This protein binds this small molecule.
Small molecule (SMILES): CC(=O)N[C@@H]1[C@@H](O)[C@H](O)[C@@H](CO)O[C@H]1O

Binding-site contacts:
Ligand atom C1 contacts residue LEU393 of chain 1.A at 4.5 Å (hydrophobic).
Ligand atom N2 contacts residue LEU393 of chain 1.A at 3.7 Å.
Ligand atom O5 contacts residue ASN402 of chain 1.A at 2.4 Å (h-bond).
Ligand atom C3 contacts residue ASN402 of chain 1.A at 3.8 Å.
Ligand atom C5 contacts residue SER391 of chain 1.A at 3.8 Å.
Ligand atom O5 contacts residue ASN375 of chain 1.A at 4.2 Å.
Ligand atom C7 contacts residue ASN402 of chain 1.A at 3.2 Å.
Ligand atom C1 contacts residue ASN402 of chain 1.A at 1.4 Å.
Ligand atom C4 contacts residue ASN402 of chain 1.A at 4.3 Å.
Ligand atom N2 contacts residue ASN402 of chain 1.A at 2.8 Å (h-bond).
Ligand atom C8 contacts residue ASN402 of chain 1.A at 4.3 Å.
Ligand atom C6 contacts residue SER391 of chain 1.A at 4.0 Å.
Ligand atom O5 contacts residue SER391 of chain 1.A at 4.3 Å.
Ligand atom C8 contacts residue LEU393 of chain 1.A at 3.6 Å (hydrophobic).
Ligand atom C5 contacts residue ASN402 of chain 1.A at 3.7 Å.
Ligand atom O6 contacts residue SER404 of chain 1.A at 3.5 Å (h-bond).
Ligand atom O6 contacts residue ILE389 of chain 1.A at 4.3 Å.
Ligand atom C7 contacts residue LEU393 of chain 1.A at 4.0 Å (hydrophobic).
Ligand atom O5 contacts residue SER404 of chain 1.A at 4.3 Å.
Ligand atom O7 contacts residue ASN402 of chain 1.A at 3.3 Å (h-bond).
Ligand atom C2 contacts residue ASN402 of chain 1.A at 2.5 Å.
Ligand atom O6 contacts residue SER391 of chain 1.A at 3.5 Å.
Ligand atom O4 contacts residue SER391 of chain 1.A at 4.4 Å.

Sequence of chain 1.A:
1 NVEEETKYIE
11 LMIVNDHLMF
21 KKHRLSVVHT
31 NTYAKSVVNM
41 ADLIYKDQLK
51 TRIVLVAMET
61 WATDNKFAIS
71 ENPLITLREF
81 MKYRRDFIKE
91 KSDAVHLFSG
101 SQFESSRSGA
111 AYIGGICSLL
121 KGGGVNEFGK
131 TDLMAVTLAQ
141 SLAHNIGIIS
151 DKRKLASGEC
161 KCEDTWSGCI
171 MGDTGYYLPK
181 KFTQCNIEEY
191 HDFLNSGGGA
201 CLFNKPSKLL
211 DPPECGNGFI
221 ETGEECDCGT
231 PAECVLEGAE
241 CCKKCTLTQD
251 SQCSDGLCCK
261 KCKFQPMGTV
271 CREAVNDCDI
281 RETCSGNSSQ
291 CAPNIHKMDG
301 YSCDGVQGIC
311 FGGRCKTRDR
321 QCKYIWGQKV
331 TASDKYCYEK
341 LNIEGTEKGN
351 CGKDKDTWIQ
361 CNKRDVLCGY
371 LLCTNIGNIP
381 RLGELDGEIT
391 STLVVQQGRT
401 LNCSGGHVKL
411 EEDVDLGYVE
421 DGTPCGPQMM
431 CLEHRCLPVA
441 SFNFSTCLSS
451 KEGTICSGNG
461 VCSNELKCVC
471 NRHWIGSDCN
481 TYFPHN